Binding-site contacts:
Ligand atom O7 contacts residue ASN255 of chain 1.A at 3.1 Å (h-bond).
Ligand atom C2 contacts residue ASN255 of chain 1.A at 2.7 Å.
Ligand atom O7 contacts residue PHE254 of chain 1.A at 3.8 Å.
Ligand atom C6 contacts residue ASN255 of chain 1.A at 3.8 Å.
Ligand atom C8 contacts residue MET279 of chain 1.A at 3.9 Å (hydrophobic).
Ligand atom O6 contacts residue PHE231 of chain 1.A at 3.6 Å.
Ligand atom C6 contacts residue PHE231 of chain 1.A at 4.0 Å (hydrophobic).
Ligand atom C2 contacts residue PHE231 of chain 1.A at 4.0 Å (hydrophobic).
Ligand atom C4 contacts residue ASN255 of chain 1.A at 4.2 Å.
Ligand atom C1 contacts residue MET279 of chain 1.A at 4.3 Å (hydrophobic).
Ligand atom C1 contacts residue PHE231 of chain 1.A at 3.9 Å (hydrophobic).
Ligand atom C3 contacts residue ASN255 of chain 1.A at 3.9 Å.
Ligand atom O6 contacts residue ASN232 of chain 1.A at 3.6 Å.
Ligand atom O7 contacts residue GLN233 of chain 1.A at 4.5 Å.
Ligand atom O6 contacts residue GLN233 of chain 1.A at 4.1 Å.
Ligand atom O7 contacts residue MET279 of chain 1.A at 4.1 Å.
Ligand atom C7 contacts residue ASN255 of chain 1.A at 3.4 Å.
Ligand atom C7 contacts residue PHE231 of chain 1.A at 4.2 Å (hydrophobic).
Ligand atom N2 contacts residue MET279 of chain 1.A at 4.3 Å.
Ligand atom C8 contacts residue ASN209 of chain 1.A at 4.4 Å.
Ligand atom O7 contacts residue PHE231 of chain 1.A at 3.1 Å.
Ligand atom C7 contacts residue MET279 of chain 1.A at 4.1 Å (hydrophobic).
Ligand atom O4 contacts residue NAG2 of chain 1.D at 3.6 Å.
Ligand atom N2 contacts residue ASN255 of chain 1.A at 3.3 Å (h-bond).
Ligand atom C1 contacts residue ASN255 of chain 1.A at 1.4 Å.
Ligand atom C5 contacts residue ASN255 of chain 1.A at 3.5 Å.
Ligand atom O5 contacts residue ASN255 of chain 1.A at 2.4 Å (h-bond).

A small-molecule ligand and the protein it binds are described below.
Small molecule (SMILES): CC(=O)N[C@H]1[C@H](O[C@H]2[C@H](O)[C@@H](NC(C)=O)CO[C@@H]2CO)O[C@H](CO)[C@@H](O[C@@H]2O[C@H](CO)[C@@H](O)[C@H](O[C@H]3O[C@H](CO)[C@@H](O)[C@H](O)[C@@H]3O)[C@@H]2O)[C@@H]1O

Sequence of chain 1.A:
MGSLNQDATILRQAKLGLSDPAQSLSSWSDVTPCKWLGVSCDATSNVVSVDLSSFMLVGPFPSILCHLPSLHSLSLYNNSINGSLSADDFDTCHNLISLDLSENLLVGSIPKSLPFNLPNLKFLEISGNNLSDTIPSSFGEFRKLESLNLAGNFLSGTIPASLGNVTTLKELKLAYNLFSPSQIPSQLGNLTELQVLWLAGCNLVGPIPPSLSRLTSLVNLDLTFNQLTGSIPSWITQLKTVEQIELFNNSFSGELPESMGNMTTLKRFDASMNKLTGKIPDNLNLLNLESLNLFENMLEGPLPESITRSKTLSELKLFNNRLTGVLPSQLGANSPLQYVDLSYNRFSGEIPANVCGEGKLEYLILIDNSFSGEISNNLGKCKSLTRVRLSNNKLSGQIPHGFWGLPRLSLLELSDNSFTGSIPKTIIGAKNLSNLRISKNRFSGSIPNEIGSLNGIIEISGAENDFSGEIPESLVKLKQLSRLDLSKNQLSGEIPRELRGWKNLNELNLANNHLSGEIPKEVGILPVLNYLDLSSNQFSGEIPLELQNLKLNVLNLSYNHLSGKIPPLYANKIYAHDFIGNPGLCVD